Sequence of chain 41.H:
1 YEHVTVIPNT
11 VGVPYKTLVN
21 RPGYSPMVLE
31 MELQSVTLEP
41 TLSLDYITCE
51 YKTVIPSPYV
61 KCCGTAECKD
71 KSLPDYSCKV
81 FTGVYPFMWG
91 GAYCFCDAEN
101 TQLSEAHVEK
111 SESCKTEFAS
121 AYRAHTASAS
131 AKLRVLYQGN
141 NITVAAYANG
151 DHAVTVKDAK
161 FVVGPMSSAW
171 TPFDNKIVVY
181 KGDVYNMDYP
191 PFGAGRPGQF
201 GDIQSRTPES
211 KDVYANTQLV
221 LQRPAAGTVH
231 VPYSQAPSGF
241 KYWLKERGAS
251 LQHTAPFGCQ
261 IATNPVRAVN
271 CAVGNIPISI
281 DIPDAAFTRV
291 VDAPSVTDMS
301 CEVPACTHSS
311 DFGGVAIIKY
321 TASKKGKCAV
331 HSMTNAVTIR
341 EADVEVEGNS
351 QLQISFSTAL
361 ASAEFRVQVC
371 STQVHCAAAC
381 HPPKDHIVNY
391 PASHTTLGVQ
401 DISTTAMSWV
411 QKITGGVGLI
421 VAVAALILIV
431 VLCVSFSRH

Sequence of chain 41.I:
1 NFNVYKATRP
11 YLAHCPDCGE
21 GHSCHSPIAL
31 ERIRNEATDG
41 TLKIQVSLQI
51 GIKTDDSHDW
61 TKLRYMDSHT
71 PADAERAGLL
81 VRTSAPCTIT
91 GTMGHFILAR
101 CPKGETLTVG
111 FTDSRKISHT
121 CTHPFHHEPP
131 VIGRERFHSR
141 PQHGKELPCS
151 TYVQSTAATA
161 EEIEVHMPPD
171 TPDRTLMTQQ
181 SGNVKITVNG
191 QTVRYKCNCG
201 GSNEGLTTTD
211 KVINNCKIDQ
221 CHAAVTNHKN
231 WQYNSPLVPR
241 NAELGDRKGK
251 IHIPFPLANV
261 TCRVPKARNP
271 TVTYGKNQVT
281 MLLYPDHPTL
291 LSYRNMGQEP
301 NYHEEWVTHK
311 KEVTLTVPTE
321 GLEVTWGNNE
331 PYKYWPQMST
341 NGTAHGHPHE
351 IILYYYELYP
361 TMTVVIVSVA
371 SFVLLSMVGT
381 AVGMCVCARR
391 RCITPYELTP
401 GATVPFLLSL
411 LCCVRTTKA

Binding-site contacts:
Ligand atom O5 contacts residue ASN259 of chain 41.I at 2.3 Å (h-bond).
Ligand atom C8 contacts residue ASN259 of chain 41.I at 4.4 Å.
Ligand atom C4 contacts residue ASN259 of chain 41.I at 4.1 Å.
Ligand atom C1 contacts residue ASN259 of chain 41.I at 1.4 Å.
Ligand atom C2 contacts residue ASN259 of chain 41.I at 2.4 Å.
Ligand atom O7 contacts residue ASN259 of chain 41.I at 2.8 Å (h-bond).
Ligand atom C7 contacts residue ASN259 of chain 41.I at 3.1 Å.
Ligand atom C8 contacts residue GLU198 of chain 41.B at 4.1 Å.
Ligand atom O6 contacts residue LYS115 of chain 41.H at 3.7 Å.
Ligand atom O6 contacts residue ASN259 of chain 41.I at 4.5 Å.
Ligand atom C5 contacts residue ASN259 of chain 41.I at 3.6 Å.
Ligand atom N2 contacts residue ASN259 of chain 41.I at 3.0 Å (h-bond).
Ligand atom C6 contacts residue LYS115 of chain 41.H at 4.3 Å.
Ligand atom O7 contacts residue LYS181 of chain 41.H at 4.1 Å.
Ligand atom C4 contacts residue LYS115 of chain 41.H at 4.5 Å.
Ligand atom O5 contacts residue THR116 of chain 41.H at 4.3 Å.
Ligand atom O6 contacts residue THR116 of chain 41.H at 3.5 Å.
Ligand atom C3 contacts residue ASN259 of chain 41.I at 3.8 Å.

This protein binds this small molecule.
Small molecule (SMILES): CC(=O)N[C@@H]1[C@@H](O)[C@H](O)[C@@H](CO)O[C@H]1O

Sequence of chain 41.B:
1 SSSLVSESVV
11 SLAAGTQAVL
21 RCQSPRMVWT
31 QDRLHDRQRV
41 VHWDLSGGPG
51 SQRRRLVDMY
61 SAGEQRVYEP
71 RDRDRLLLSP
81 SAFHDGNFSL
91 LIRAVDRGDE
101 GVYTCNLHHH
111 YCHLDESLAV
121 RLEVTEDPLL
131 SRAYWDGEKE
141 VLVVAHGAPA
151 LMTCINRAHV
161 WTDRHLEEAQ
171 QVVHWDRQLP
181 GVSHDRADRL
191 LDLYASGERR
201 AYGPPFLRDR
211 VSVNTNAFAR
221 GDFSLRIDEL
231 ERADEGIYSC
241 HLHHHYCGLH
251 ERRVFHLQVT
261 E